Binding-site contacts:
Ligand atom O contacts residue SER284 of chain 1.A at 2.6 Å (h-bond).
Ligand atom OXT contacts residue ARG97 of chain 1.A at 2.8 Å (salt-bridge).
Ligand atom C contacts residue SER284 of chain 1.A at 3.7 Å.
Ligand atom C contacts residue ARG97 of chain 1.A at 3.7 Å.
Ligand atom CE2 contacts residue SER237 of chain 1.A at 3.4 Å.
Ligand atom CD2 contacts residue TYR254 of chain 1.A at 3.5 Å (hydrophobic).
Ligand atom O contacts residue SER45 of chain 1.A at 2.7 Å (h-bond).
Ligand atom CH2 contacts residue TYR254 of chain 1.A at 3.7 Å (hydrophobic).
Ligand atom CD1 contacts residue ARG97 of chain 1.A at 3.5 Å.
Ligand atom CD contacts residue SER190 of chain 1.A at 3.5 Å.
Ligand atom CH2 contacts residue GLN212 of chain 1.A at 3.3 Å.
Ligand atom CD1 contacts residue SER237 of chain 1.A at 3.7 Å.
Ligand atom OXT contacts residue ARG62 of chain 1.A at 2.7 Å (salt-bridge).
Ligand atom NE1 contacts residue SER237 of chain 1.A at 2.7 Å (h-bond).
Ligand atom CD1 contacts residue TYR254 of chain 1.A at 3.6 Å (hydrophobic).
Ligand atom CD2 contacts residue ALA238 of chain 1.A at 3.4 Å (hydrophobic).
Ligand atom CE2 contacts residue ARG97 of chain 1.A at 3.6 Å.
Ligand atom CZ2 contacts residue GLN212 of chain 1.A at 3.5 Å.
Ligand atom OE2 contacts residue ARG165 of chain 1.A at 2.9 Å (salt-bridge).
Ligand atom C contacts residue SER45 of chain 1.A at 3.8 Å.
Ligand atom CZ3 contacts residue GLN212 of chain 1.A at 3.8 Å.
Ligand atom O contacts residue ARG97 of chain 1.A at 2.7 Å (salt-bridge).
Ligand atom OE2 contacts residue TYR207 of chain 1.A at 3.8 Å.
Ligand atom CH2 contacts residue ARG97 of chain 1.A at 3.7 Å.
Ligand atom CZ2 contacts residue ARG97 of chain 1.A at 3.6 Å.
Ligand atom CZ2 contacts residue TYR254 of chain 1.A at 3.2 Å (hydrophobic).
Ligand atom CG contacts residue TYR254 of chain 1.A at 3.5 Å (hydrophobic).
Ligand atom CE3 contacts residue TYR254 of chain 1.A at 3.8 Å (hydrophobic).
Ligand atom C contacts residue ARG62 of chain 1.A at 3.6 Å.
Ligand atom O contacts residue ARG62 of chain 1.A at 3.1 Å (salt-bridge).
Ligand atom O contacts residue PHE259 of chain 1.A at 3.3 Å.
Ligand atom CZ2 contacts residue SER237 of chain 1.A at 3.6 Å.
Ligand atom NE1 contacts residue ARG97 of chain 1.A at 3.5 Å.
Ligand atom OE2 contacts residue SER190 of chain 1.A at 2.7 Å (h-bond).
Ligand atom CG contacts residue ALA238 of chain 1.A at 3.6 Å (hydrophobic).
Ligand atom CE3 contacts residue GLY46 of chain 1.A at 3.7 Å.
Ligand atom CB contacts residue PHE259 of chain 1.A at 3.8 Å (hydrophobic).
Ligand atom CB contacts residue ARG97 of chain 1.A at 3.7 Å.
Ligand atom CE3 contacts residue ALA238 of chain 1.A at 3.6 Å (hydrophobic).
Ligand atom OE1 contacts residue SER190 of chain 1.A at 3.4 Å (h-bond).

A small-molecule ligand and the protein it binds are described below.
Small molecule (SMILES): CC(=O)N[C@@H](CCC(=O)O)C(=O)N[C@@H](CC1=c2ccccc2=NC1)C(=O)N[C@@H](CC1=CN=C2C=CC=CC12)C(=O)N[C@@H](CC1=c2ccccc2=NC1)C(=O)O

Sequence of chain 1.A:
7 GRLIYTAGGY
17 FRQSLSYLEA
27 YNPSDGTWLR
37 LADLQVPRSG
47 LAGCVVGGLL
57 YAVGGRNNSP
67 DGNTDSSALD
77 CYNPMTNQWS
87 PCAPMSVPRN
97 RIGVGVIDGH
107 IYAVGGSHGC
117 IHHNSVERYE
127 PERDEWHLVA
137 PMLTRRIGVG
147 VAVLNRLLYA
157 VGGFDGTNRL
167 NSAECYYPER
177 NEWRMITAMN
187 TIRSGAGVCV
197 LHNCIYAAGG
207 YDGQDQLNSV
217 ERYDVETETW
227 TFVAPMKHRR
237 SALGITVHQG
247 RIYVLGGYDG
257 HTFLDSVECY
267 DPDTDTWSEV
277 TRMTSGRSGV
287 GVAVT